This small molecule binds to this protein.
Small molecule (SMILES): CC(=O)N[C@@H]1[C@@H](O)[C@@H](O)[C@@H](CO)O[C@@H]1O

Binding-site contacts:
Ligand atom O4 contacts residue GLY95 of chain 1.B at 3.9 Å.
Ligand atom N2 contacts residue THR3 of chain 1.D at 2.7 Å (h-bond).
Ligand atom C8 contacts residue VAL4 of chain 1.D at 3.8 Å (hydrophobic).
Ligand atom C6 contacts residue GLN212 of chain 1.B at 3.9 Å.
Ligand atom C3 contacts residue ASN124 of chain 1.B at 3.5 Å.
Ligand atom C3 contacts residue THR3 of chain 1.D at 3.0 Å.
Ligand atom C8 contacts residue ASN124 of chain 1.B at 3.9 Å.
Ligand atom N2 contacts residue ASN124 of chain 1.B at 3.6 Å.
Ligand atom C4 contacts residue TRP122 of chain 1.B at 3.7 Å (hydrophobic).
Ligand atom O3 contacts residue ASN124 of chain 1.B at 2.9 Å (h-bond).
Ligand atom C7 contacts residue ASN124 of chain 1.B at 3.8 Å.
Ligand atom O4 contacts residue GLY211 of chain 1.B at 3.4 Å.
Ligand atom C1 contacts residue THR3 of chain 1.D at 1.4 Å.
Ligand atom C4 contacts residue THR3 of chain 1.D at 3.5 Å.
Ligand atom C5 contacts residue THR3 of chain 1.D at 2.9 Å.
Ligand atom O4 contacts residue ALA77 of chain 1.B at 3.9 Å.
Ligand atom C3 contacts residue ASP78 of chain 1.B at 3.6 Å.
Ligand atom O5 contacts residue THR3 of chain 1.D at 2.3 Å (h-bond).
Ligand atom C3 contacts residue TRP122 of chain 1.B at 3.5 Å (hydrophobic).
Ligand atom O7 contacts residue GLY96 of chain 1.B at 2.9 Å (h-bond).
Ligand atom C4 contacts residue ASP78 of chain 1.B at 3.5 Å.
Ligand atom N2 contacts residue GLU126 of chain 1.B at 3.2 Å (salt-bridge).
Ligand atom C8 contacts residue GLU126 of chain 1.B at 3.3 Å.
Ligand atom N2 contacts residue VAL4 of chain 1.D at 3.9 Å.
Ligand atom O7 contacts residue GLY95 of chain 1.B at 3.7 Å.
Ligand atom C7 contacts residue GLU126 of chain 1.B at 3.8 Å.
Ligand atom O3 contacts residue GLY96 of chain 1.B at 3.0 Å (h-bond).
Ligand atom C8 contacts residue TRP127 of chain 1.B at 3.9 Å (hydrophobic).
Ligand atom C2 contacts residue THR3 of chain 1.D at 2.4 Å.
Ligand atom C5 contacts residue TRP122 of chain 1.B at 3.7 Å (hydrophobic).
Ligand atom O6 contacts residue GLN212 of chain 1.B at 3.4 Å (h-bond).
Ligand atom O3 contacts residue TRP122 of chain 1.B at 3.7 Å.
Ligand atom O7 contacts residue TYR97 of chain 1.B at 4.0 Å.
Ligand atom O3 contacts residue GLY95 of chain 1.B at 3.8 Å.
Ligand atom O6 contacts residue THR3 of chain 1.D at 3.9 Å.
Ligand atom O3 contacts residue ASP78 of chain 1.B at 2.6 Å (salt-bridge).
Ligand atom O6 contacts residue TRP122 of chain 1.B at 3.9 Å.
Ligand atom O4 contacts residue ASP78 of chain 1.B at 2.6 Å (salt-bridge).
Ligand atom C7 contacts residue GLY96 of chain 1.B at 3.8 Å.
Ligand atom C7 contacts residue VAL4 of chain 1.D at 3.7 Å (hydrophobic).

Sequence of chain 1.D:
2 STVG

Sequence of chain 1.B:
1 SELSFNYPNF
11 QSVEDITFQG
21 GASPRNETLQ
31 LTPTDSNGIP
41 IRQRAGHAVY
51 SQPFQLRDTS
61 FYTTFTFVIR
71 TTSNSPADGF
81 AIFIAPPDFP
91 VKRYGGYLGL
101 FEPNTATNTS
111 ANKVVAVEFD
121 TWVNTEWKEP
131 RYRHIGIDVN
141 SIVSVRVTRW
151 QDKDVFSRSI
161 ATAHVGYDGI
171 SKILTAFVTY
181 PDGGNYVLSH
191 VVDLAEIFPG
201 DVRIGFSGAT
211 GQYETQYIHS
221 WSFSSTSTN